The protein below binds the small molecule below.
Small molecule (SMILES): O=C(O)COP(=O)(O)O

Sequence of chain 1.B:
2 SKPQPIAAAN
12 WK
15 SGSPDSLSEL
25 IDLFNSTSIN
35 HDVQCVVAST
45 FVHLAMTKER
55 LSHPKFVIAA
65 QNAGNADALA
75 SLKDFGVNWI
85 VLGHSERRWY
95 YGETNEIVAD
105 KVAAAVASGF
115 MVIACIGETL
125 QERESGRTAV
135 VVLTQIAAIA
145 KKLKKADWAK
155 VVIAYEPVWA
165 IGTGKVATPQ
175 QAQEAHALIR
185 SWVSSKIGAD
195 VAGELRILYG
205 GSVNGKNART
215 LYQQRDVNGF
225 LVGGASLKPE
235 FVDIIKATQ

Binding-site contacts:
Ligand atom C2 contacts residue GLU160 of chain 1.B at 3.7 Å.
Ligand atom O3P contacts residue GLY228 of chain 1.B at 2.9 Å (h-bond).
Ligand atom C1 contacts residue GLY227 of chain 1.B at 4.2 Å.
Ligand atom O2P contacts residue SER206 of chain 1.B at 3.0 Å (h-bond).
Ligand atom C1 contacts residue HIS88 of chain 1.B at 3.4 Å.
Ligand atom O4P contacts residue VAL226 of chain 1.B at 4.0 Å.
Ligand atom O2 contacts residue GLY227 of chain 1.B at 4.0 Å.
Ligand atom C1 contacts residue GLU160 of chain 1.B at 3.5 Å.
Ligand atom O1P contacts residue LYS13 of chain 1.B at 3.1 Å (salt-bridge).
Ligand atom O2P contacts residue GLY205 of chain 1.B at 3.9 Å.
Ligand atom P contacts residue GLY228 of chain 1.B at 3.6 Å.
Ligand atom P contacts residue GLY166 of chain 1.B at 3.7 Å.
Ligand atom C2 contacts residue GLY227 of chain 1.B at 3.8 Å.
Ligand atom O3P contacts residue GLY227 of chain 1.B at 3.9 Å.
Ligand atom O2P contacts residue ALA164 of chain 1.B at 3.7 Å.
Ligand atom O4P contacts residue GLY227 of chain 1.B at 2.9 Å (h-bond).
Ligand atom O1P contacts residue ILE165 of chain 1.B at 4.0 Å.
Ligand atom C1 contacts residue ILE165 of chain 1.B at 3.9 Å (hydrophobic).
Ligand atom O1 contacts residue LEU225 of chain 1.B at 3.8 Å.
Ligand atom O2 contacts residue LYS13 of chain 1.B at 2.8 Å (salt-bridge).
Ligand atom O2P contacts residue ILE165 of chain 1.B at 3.3 Å.
Ligand atom C2 contacts residue LYS13 of chain 1.B at 3.9 Å.
Ligand atom C1 contacts residue LYS13 of chain 1.B at 3.7 Å.
Ligand atom O3P contacts residue GLY166 of chain 1.B at 3.7 Å.
Ligand atom C1 contacts residue ASN11 of chain 1.B at 3.7 Å.
Ligand atom O1 contacts residue ASN11 of chain 1.B at 3.8 Å.
Ligand atom O2 contacts residue ASN11 of chain 1.B at 2.9 Å (h-bond).
Ligand atom O3P contacts residue LYS13 of chain 1.B at 3.9 Å.
Ligand atom P contacts residue SER206 of chain 1.B at 3.9 Å.
Ligand atom O4P contacts residue SER206 of chain 1.B at 3.7 Å.
Ligand atom O2P contacts residue GLY166 of chain 1.B at 2.8 Å (h-bond).
Ligand atom O1P contacts residue GLY227 of chain 1.B at 3.2 Å.
Ligand atom O2 contacts residue HIS88 of chain 1.B at 3.4 Å (h-bond).
Ligand atom O1 contacts residue HIS88 of chain 1.B at 2.9 Å (h-bond).
Ligand atom O4P contacts residue GLY228 of chain 1.B at 3.5 Å (h-bond).
Ligand atom P contacts residue GLY227 of chain 1.B at 3.7 Å.
Ligand atom O1P contacts residue GLY228 of chain 1.B at 4.0 Å.
Ligand atom C2 contacts residue ILE165 of chain 1.B at 3.6 Å (hydrophobic).
Ligand atom O1 contacts residue GLU160 of chain 1.B at 2.4 Å (salt-bridge).
Ligand atom P contacts residue LYS13 of chain 1.B at 4.2 Å.